Sequence of chain 1.B:
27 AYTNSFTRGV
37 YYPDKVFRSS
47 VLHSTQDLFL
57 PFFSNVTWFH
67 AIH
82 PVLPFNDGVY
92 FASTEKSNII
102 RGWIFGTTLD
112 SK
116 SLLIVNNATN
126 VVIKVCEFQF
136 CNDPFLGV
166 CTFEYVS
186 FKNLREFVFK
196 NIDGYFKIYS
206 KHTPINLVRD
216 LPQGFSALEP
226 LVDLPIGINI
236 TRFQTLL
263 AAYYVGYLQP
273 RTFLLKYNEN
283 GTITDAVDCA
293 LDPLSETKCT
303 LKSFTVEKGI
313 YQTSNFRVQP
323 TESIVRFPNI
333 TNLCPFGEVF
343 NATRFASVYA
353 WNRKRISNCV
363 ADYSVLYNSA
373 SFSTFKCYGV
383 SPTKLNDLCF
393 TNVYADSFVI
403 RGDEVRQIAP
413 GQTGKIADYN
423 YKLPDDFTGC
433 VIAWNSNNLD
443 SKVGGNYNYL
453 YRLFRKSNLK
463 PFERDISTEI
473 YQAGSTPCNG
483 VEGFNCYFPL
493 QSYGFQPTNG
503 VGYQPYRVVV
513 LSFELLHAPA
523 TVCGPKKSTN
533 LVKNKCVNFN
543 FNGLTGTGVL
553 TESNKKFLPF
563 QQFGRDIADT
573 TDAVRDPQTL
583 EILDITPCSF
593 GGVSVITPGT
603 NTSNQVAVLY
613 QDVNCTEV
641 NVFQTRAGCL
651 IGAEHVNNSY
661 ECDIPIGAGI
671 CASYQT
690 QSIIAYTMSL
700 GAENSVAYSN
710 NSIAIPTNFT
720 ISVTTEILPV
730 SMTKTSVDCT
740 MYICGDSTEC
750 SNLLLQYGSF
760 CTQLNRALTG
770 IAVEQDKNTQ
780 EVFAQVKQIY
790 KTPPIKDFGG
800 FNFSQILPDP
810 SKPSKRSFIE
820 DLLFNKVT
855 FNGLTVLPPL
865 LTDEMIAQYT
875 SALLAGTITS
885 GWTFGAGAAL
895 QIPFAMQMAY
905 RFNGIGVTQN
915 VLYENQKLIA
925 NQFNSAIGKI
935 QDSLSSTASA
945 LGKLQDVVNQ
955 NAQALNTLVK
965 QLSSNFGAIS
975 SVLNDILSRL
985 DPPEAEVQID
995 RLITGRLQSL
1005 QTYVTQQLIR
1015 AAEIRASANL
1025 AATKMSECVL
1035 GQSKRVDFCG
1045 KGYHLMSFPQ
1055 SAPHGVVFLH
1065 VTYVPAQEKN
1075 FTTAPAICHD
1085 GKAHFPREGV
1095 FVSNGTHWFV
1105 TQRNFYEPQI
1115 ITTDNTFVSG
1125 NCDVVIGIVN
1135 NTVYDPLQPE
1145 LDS

Binding-site contacts:
Ligand atom C2 contacts residue ASN1134 of chain 1.B at 2.5 Å.
Ligand atom O7 contacts residue ASP1127 of chain 1.B at 4.2 Å.
Ligand atom N2 contacts residue ASN1134 of chain 1.B at 2.9 Å (h-bond).
Ligand atom C7 contacts residue ASN1134 of chain 1.B at 3.8 Å.
Ligand atom C1 contacts residue ASN1134 of chain 1.B at 1.4 Å.
Ligand atom C3 contacts residue ASN1134 of chain 1.B at 3.8 Å.
Ligand atom C4 contacts residue ASN1134 of chain 1.B at 4.2 Å.
Ligand atom O7 contacts residue ASN1134 of chain 1.B at 4.2 Å.
Ligand atom C8 contacts residue ASN1134 of chain 1.B at 4.4 Å.
Ligand atom O5 contacts residue ASN1134 of chain 1.B at 2.4 Å (h-bond).
Ligand atom C5 contacts residue ASN1134 of chain 1.B at 3.7 Å.

The small molecule below binds the protein below.
Small molecule (SMILES): CC(=O)N[C@H]1[C@H](O[C@H]2[C@H](O)[C@@H](NC(C)=O)CO[C@@H]2CO)O[C@H](CO)[C@@H](O)[C@@H]1O